A small-molecule ligand and the protein it binds are described below.
Small molecule (SMILES): CC(C)CCC[C@@H](C)[C@H]1CC[C@H]2[C@@H]3CCC4=CC(=O)CC[C@]4(C)[C@H]3CC[C@]12C

Binding-site contacts:
Ligand atom C26 contacts residue MET325 of chain 1.D at 4.0 Å (hydrophobic).
Ligand atom C7 contacts residue ASN100 of chain 1.D at 3.7 Å.
Ligand atom O1 contacts residue LEU110 of chain 1.D at 3.6 Å.
Ligand atom C21 contacts residue LEU270 of chain 1.D at 3.8 Å (hydrophobic).
Ligand atom C21 contacts residue VAL273 of chain 1.D at 3.8 Å (hydrophobic).
Ligand atom C12 contacts residue PHE114 of chain 1.D at 4.0 Å (hydrophobic).
Ligand atom C6 contacts residue ASN100 of chain 1.D at 3.6 Å.
Ligand atom C2 contacts residue PHE219 of chain 1.D at 3.7 Å (hydrophobic).
Ligand atom C12 contacts residue ILE204 of chain 1.D at 3.7 Å (hydrophobic).
Ligand atom C1 contacts residue PHE219 of chain 1.D at 3.2 Å (hydrophobic).
Ligand atom C11 contacts residue LEU205 of chain 1.D at 3.8 Å (hydrophobic).
Ligand atom C15 contacts residue ILE101 of chain 1.D at 4.0 Å (hydrophobic).
Ligand atom C2 contacts residue PHE70 of chain 1.D at 3.7 Å (hydrophobic).
Ligand atom C27 contacts residue THR278 of chain 1.D at 4.0 Å.
Ligand atom C4 contacts residue ASN104 of chain 1.D at 3.3 Å.
Ligand atom C5 contacts residue ASN104 of chain 1.D at 3.5 Å.
Ligand atom C3 contacts residue LEU110 of chain 1.D at 3.9 Å (hydrophobic).
Ligand atom C27 contacts residue ILE424 of chain 1.D at 3.9 Å (hydrophobic).
Ligand atom C7 contacts residue GLN106 of chain 1.D at 3.7 Å.
Ligand atom C6 contacts residue ASN104 of chain 1.D at 3.6 Å.
Ligand atom C12 contacts residue LEU205 of chain 1.D at 3.8 Å (hydrophobic).
Ligand atom C3 contacts residue ASN104 of chain 1.D at 3.9 Å.
Ligand atom C18 contacts residue LEU205 of chain 1.D at 4.0 Å (hydrophobic).
Ligand atom C15 contacts residue GLN106 of chain 1.D at 4.0 Å.
Ligand atom C3 contacts residue PHE70 of chain 1.D at 3.5 Å (hydrophobic).
Ligand atom C15 contacts residue ASN100 of chain 1.D at 3.5 Å.
Ligand atom C18 contacts residue THR102 of chain 1.D at 3.8 Å.
Ligand atom C27 contacts residue VAL322 of chain 1.D at 4.0 Å (hydrophobic).
Ligand atom C11 contacts residue ILE204 of chain 1.D at 3.7 Å (hydrophobic).
Ligand atom C25 contacts residue ALA274 of chain 1.D at 3.9 Å (hydrophobic).
Ligand atom C19 contacts residue THR102 of chain 1.D at 3.9 Å.
Ligand atom C17 contacts residue PHE114 of chain 1.D at 3.8 Å (hydrophobic).
Ligand atom O1 contacts residue PHE70 of chain 1.D at 3.4 Å.
Ligand atom C24 contacts residue ILE118 of chain 1.D at 3.8 Å (hydrophobic).
Ligand atom C8 contacts residue THR102 of chain 1.D at 4.0 Å.
Ligand atom C6 contacts residue THR102 of chain 1.D at 3.6 Å.
Ligand atom C26 contacts residue HEM1 of chain 1.CA at 3.4 Å.
Ligand atom C18 contacts residue PHE423 of chain 1.D at 3.7 Å (hydrophobic).
Ligand atom O1 contacts residue PHE216 of chain 1.D at 3.4 Å.
Ligand atom C4 contacts residue LEU110 of chain 1.D at 3.6 Å (hydrophobic).

Sequence of chain 1.D:
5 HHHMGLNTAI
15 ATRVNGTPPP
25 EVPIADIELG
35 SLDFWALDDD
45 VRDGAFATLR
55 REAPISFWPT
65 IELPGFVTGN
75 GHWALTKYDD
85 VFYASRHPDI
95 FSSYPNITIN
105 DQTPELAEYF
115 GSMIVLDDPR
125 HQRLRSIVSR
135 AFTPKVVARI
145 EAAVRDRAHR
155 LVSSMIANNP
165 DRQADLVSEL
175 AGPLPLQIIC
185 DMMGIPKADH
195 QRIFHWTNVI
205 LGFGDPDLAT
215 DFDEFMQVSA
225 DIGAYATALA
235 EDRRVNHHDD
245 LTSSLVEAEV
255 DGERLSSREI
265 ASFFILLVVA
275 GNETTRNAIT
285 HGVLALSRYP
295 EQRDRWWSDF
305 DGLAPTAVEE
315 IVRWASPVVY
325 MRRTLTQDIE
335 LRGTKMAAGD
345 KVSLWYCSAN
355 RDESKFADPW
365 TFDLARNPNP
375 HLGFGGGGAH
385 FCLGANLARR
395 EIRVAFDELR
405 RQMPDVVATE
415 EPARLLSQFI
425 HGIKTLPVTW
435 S